Binding-site contacts:
Ligand atom N2 contacts residue SER102 of chain 1.L at 3.8 Å.
Ligand atom C8 contacts residue TRP103 of chain 1.L at 4.5 Å (hydrophobic).
Ligand atom C8 contacts residue SER102 of chain 1.L at 3.3 Å.
Ligand atom C7 contacts residue SER102 of chain 1.L at 3.1 Å.
Ligand atom C5 contacts residue ASN100 of chain 1.L at 3.7 Å.
Ligand atom C4 contacts residue ASN100 of chain 1.L at 4.2 Å.
Ligand atom C2 contacts residue SER102 of chain 1.L at 4.5 Å.
Ligand atom C2 contacts residue ASN100 of chain 1.L at 2.5 Å.
Ligand atom O7 contacts residue SER102 of chain 1.L at 3.2 Å (h-bond).
Ligand atom C3 contacts residue ASN100 of chain 1.L at 3.8 Å.
Ligand atom O5 contacts residue ASN100 of chain 1.L at 2.4 Å (h-bond).
Ligand atom C1 contacts residue ASN100 of chain 1.L at 1.4 Å.
Ligand atom C7 contacts residue ASN100 of chain 1.L at 3.9 Å.
Ligand atom N2 contacts residue ASN100 of chain 1.L at 3.0 Å (h-bond).
Ligand atom O7 contacts residue ASN100 of chain 1.L at 4.3 Å.

A protein and the small-molecule ligand that binds it are described below.
Small molecule (SMILES): CC(=O)N[C@@H]1[C@@H](O)[C@H](O)[C@@H](CO)O[C@H]1O

Sequence of chain 1.L:
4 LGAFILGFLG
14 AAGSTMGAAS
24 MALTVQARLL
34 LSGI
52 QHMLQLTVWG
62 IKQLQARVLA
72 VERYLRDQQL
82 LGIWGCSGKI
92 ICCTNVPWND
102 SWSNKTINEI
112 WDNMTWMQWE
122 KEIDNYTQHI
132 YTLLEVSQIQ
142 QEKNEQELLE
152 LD